Sequence of chain 1.B:
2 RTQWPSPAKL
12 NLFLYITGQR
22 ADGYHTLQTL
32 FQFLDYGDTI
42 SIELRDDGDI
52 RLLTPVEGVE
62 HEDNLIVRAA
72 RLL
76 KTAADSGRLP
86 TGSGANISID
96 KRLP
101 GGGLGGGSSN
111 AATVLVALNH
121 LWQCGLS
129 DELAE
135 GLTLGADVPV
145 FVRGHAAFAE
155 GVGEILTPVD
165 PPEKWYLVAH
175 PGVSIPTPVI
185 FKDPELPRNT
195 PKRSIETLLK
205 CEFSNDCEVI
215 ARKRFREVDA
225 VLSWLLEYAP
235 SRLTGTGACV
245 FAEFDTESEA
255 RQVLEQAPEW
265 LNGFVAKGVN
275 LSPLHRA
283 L

The protein below binds the small molecule below.
Small molecule (SMILES): C[C@](O)(CO)[C@H](O)CO[P](=O)(O)O[P](=O)(O)OC[C@H]1O[C@@H](n2ccc(N)nc2=O)[C@H](O)[C@@H]1O

Binding-site contacts:
Ligand atom N4 contacts residue VAL156 of chain 1.B at 3.3 Å (h-bond).
Ligand atom O5' contacts residue TYR25 of chain 1.B at 3.4 Å (h-bond).
Ligand atom O3M contacts residue LYS10 of chain 1.B at 3.1 Å (salt-bridge).
Ligand atom C1' contacts residue PHE185 of chain 1.B at 3.7 Å (hydrophobic).
Ligand atom O3M contacts residue ASP141 of chain 1.B at 2.9 Å (salt-bridge).
Ligand atom C2 contacts residue PHE185 of chain 1.B at 3.5 Å (hydrophobic).
Ligand atom N3 contacts residue PHE185 of chain 1.B at 3.9 Å.
Ligand atom O3M contacts residue ANP1 of chain 1.G at 3.3 Å (h-bond).
Ligand atom N1 contacts residue PHE185 of chain 1.B at 3.4 Å.
Ligand atom O2 contacts residue PHE185 of chain 1.B at 3.5 Å.
Ligand atom C4M contacts residue ASP141 of chain 1.B at 3.7 Å.
Ligand atom O4' contacts residue THR181 of chain 1.B at 3.4 Å.
Ligand atom C2 contacts residue HIS26 of chain 1.B at 3.7 Å.
Ligand atom O4M contacts residue PHE32 of chain 1.B at 3.4 Å.
Ligand atom O2A contacts residue ALA140 of chain 1.B at 3.7 Å.
Ligand atom O1B contacts residue ASP141 of chain 1.B at 3.8 Å.
Ligand atom N4 contacts residue HIS26 of chain 1.B at 3.2 Å (h-bond).
Ligand atom O3' contacts residue TYR25 of chain 1.B at 3.6 Å (h-bond).
Ligand atom N3 contacts residue HIS26 of chain 1.B at 3.0 Å (h-bond).
Ligand atom C2M contacts residue ASP141 of chain 1.B at 3.4 Å.
Ligand atom C4 contacts residue TYR25 of chain 1.B at 3.7 Å (hydrophobic).
Ligand atom O2B contacts residue THR181 of chain 1.B at 3.5 Å (h-bond).
Ligand atom C3M contacts residue ASP141 of chain 1.B at 3.6 Å.
Ligand atom O4M contacts residue ASN12 of chain 1.B at 3.0 Å (h-bond).
Ligand atom C3' contacts residue TYR25 of chain 1.B at 3.4 Å (hydrophobic).
Ligand atom O1B contacts residue SER108 of chain 1.B at 3.6 Å.
Ligand atom N4 contacts residue LEU28 of chain 1.B at 3.6 Å.
Ligand atom O2 contacts residue TYR25 of chain 1.B at 3.5 Å.
Ligand atom C4M contacts residue ASN12 of chain 1.B at 3.3 Å.
Ligand atom O4M contacts residue LYS10 of chain 1.B at 3.3 Å (salt-bridge).
Ligand atom O2A contacts residue TYR25 of chain 1.B at 3.0 Å (h-bond).
Ligand atom O4M contacts residue ASP141 of chain 1.B at 2.7 Å (salt-bridge).
Ligand atom O2 contacts residue HIS26 of chain 1.B at 2.8 Å (h-bond).
Ligand atom O2 contacts residue GLY24 of chain 1.B at 3.4 Å (h-bond).
Ligand atom C5M contacts residue THR240 of chain 1.B at 3.7 Å.
Ligand atom C6 contacts residue PHE185 of chain 1.B at 3.8 Å (hydrophobic).
Ligand atom N3 contacts residue TYR25 of chain 1.B at 3.7 Å.
Ligand atom C5 contacts residue TYR25 of chain 1.B at 3.9 Å (hydrophobic).
Ligand atom PA contacts residue TYR25 of chain 1.B at 3.8 Å.
Ligand atom O3A contacts residue ALA140 of chain 1.B at 3.5 Å (h-bond).